The small molecule below binds the protein below.
Small molecule (SMILES): c1ccc(-c2c[nH]c(CCc3cnc4ccccc4n3)n2)cc1

Binding-site contacts:
Ligand atom C16 contacts residue ILE244 of chain 1.A at 3.8 Å (hydrophobic).
Ligand atom C14 contacts residue PHE281 of chain 1.A at 3.5 Å (hydrophobic).
Ligand atom C9 contacts residue TYR245 of chain 1.A at 3.4 Å (hydrophobic).
Ligand atom C16 contacts residue SER229 of chain 1.A at 3.5 Å.
Ligand atom C14 contacts residue ILE244 of chain 1.A at 3.9 Å (hydrophobic).
Ligand atom C6 contacts residue GLY277 of chain 1.A at 3.7 Å.
Ligand atom C1 contacts residue TYR245 of chain 1.A at 3.5 Å (hydrophobic).
Ligand atom C17 contacts residue VAL230 of chain 1.A at 3.4 Å (hydrophobic).
Ligand atom C11 contacts residue PHE248 of chain 1.A at 3.8 Å (hydrophobic).
Ligand atom N1 contacts residue TYR245 of chain 1.A at 2.6 Å (h-bond).
Ligand atom C18 contacts residue ILE244 of chain 1.A at 3.5 Å (hydrophobic).
Ligand atom C9 contacts residue GLY277 of chain 1.A at 3.8 Å.
Ligand atom C17 contacts residue SER229 of chain 1.A at 3.2 Å.
Ligand atom C17 contacts residue ILE244 of chain 1.A at 3.6 Å (hydrophobic).
Ligand atom C18 contacts residue PHE281 of chain 1.A at 3.9 Å (hydrophobic).
Ligand atom C6 contacts residue MET265 of chain 1.A at 3.8 Å (hydrophobic).
Ligand atom C3 contacts residue PRO264 of chain 1.A at 3.4 Å (hydrophobic).
Ligand atom C7 contacts residue MET265 of chain 1.A at 3.7 Å (hydrophobic).
Ligand atom C2 contacts residue PRO264 of chain 1.A at 3.9 Å (hydrophobic).
Ligand atom C2 contacts residue GLU273 of chain 1.A at 3.7 Å.
Ligand atom C7 contacts residue TYR245 of chain 1.A at 3.6 Å (hydrophobic).
Ligand atom C10 contacts residue GLN278 of chain 1.A at 3.7 Å.
Ligand atom C19 contacts residue ILE244 of chain 1.A at 3.6 Å (hydrophobic).
Ligand atom C11 contacts residue TYR245 of chain 1.A at 3.5 Å (hydrophobic).
Ligand atom C11 contacts residue GLN278 of chain 1.A at 3.8 Å.
Ligand atom C10 contacts residue PHE281 of chain 1.A at 3.6 Å (hydrophobic).
Ligand atom C2 contacts residue VAL274 of chain 1.A at 3.6 Å (hydrophobic).
Ligand atom C8 contacts residue GLY277 of chain 1.A at 3.8 Å.
Ligand atom C7 contacts residue GLY277 of chain 1.A at 3.5 Å.
Ligand atom C4 contacts residue PRO264 of chain 1.A at 3.5 Å (hydrophobic).
Ligand atom C19 contacts residue PHE281 of chain 1.A at 3.6 Å (hydrophobic).
Ligand atom N3 contacts residue PHE281 of chain 1.A at 3.6 Å.
Ligand atom N2 contacts residue GLY277 of chain 1.A at 3.7 Å.
Ligand atom C4 contacts residue MET265 of chain 1.A at 3.7 Å (hydrophobic).
Ligand atom N1 contacts residue GLY277 of chain 1.A at 3.9 Å.
Ligand atom C3 contacts residue GLU273 of chain 1.A at 3.6 Å.
Ligand atom C10 contacts residue TYR245 of chain 1.A at 3.6 Å (hydrophobic).
Ligand atom N1 contacts residue MET265 of chain 1.A at 3.8 Å.
Ligand atom N2 contacts residue MET265 of chain 1.A at 3.8 Å.
Ligand atom N4 contacts residue GLN278 of chain 1.A at 3.1 Å (h-bond).

Sequence of chain 1.A:
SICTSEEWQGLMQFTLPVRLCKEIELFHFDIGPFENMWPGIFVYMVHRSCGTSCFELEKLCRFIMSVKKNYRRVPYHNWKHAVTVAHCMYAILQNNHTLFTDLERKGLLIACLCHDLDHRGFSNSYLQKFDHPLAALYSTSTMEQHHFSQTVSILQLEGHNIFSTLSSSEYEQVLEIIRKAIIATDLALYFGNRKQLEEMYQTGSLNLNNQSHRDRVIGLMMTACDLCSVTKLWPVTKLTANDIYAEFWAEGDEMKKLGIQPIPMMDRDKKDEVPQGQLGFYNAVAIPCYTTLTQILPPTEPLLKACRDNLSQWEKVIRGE